Sequence of chain 2.A:
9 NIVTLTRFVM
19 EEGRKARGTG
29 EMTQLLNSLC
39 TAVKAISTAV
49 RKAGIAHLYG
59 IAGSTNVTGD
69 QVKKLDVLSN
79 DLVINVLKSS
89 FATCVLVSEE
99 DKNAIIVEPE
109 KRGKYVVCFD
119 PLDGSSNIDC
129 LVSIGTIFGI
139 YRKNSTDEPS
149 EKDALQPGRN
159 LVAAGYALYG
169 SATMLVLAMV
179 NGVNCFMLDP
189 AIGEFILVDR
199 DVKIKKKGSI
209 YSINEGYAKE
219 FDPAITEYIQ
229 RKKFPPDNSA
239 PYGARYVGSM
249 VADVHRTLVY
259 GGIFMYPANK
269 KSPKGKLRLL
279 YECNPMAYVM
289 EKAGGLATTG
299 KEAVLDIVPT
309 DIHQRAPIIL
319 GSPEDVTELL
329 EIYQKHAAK

The protein below binds the small molecule below.
Small molecule (SMILES): O=P(O)(O)OC[C@H]1O[C@@](CO)(OP(=O)(O)O)[C@@H](O)[C@@H]1O

Binding-site contacts:
Ligand atom O2P contacts residue GLY122 of chain 2.A at 3.4 Å (h-bond).
Ligand atom O3 contacts residue ASP121 of chain 2.A at 2.7 Å (salt-bridge).
Ligand atom O2P contacts residue SER123 of chain 2.A at 2.8 Å (h-bond).
Ligand atom O5P contacts residue TYR215 of chain 2.A at 2.6 Å (h-bond).
Ligand atom O3 contacts residue MET248 of chain 2.A at 2.9 Å (h-bond).
Ligand atom O6P contacts residue TYR244 of chain 2.A at 2.7 Å (h-bond).
Ligand atom O6P contacts residue ASN212 of chain 2.A at 2.9 Å (h-bond).
Ligand atom O6P contacts residue ARG243 of chain 2.B at 3.3 Å (salt-bridge).
Ligand atom O1P contacts residue LYS274 of chain 2.A at 2.8 Å (salt-bridge).
Ligand atom P1 contacts residue SER123 of chain 2.A at 3.5 Å.
Ligand atom O4P contacts residue ARG243 of chain 2.B at 2.7 Å (salt-bridge).
Ligand atom O6 contacts residue TYR264 of chain 2.A at 3.4 Å.
Ligand atom O5P contacts residue TYR264 of chain 2.A at 2.6 Å (h-bond).
Ligand atom C6 contacts residue LYS274 of chain 2.A at 3.7 Å.
Ligand atom C1 contacts residue GLU280 of chain 2.A at 3.2 Å.
Ligand atom O3 contacts residue GLY122 of chain 2.A at 3.6 Å (h-bond).
Ligand atom O1 contacts residue ASP121 of chain 2.A at 2.8 Å (salt-bridge).
Ligand atom C6 contacts residue GLY246 of chain 2.A at 3.6 Å.
Ligand atom O3P contacts residue SER124 of chain 2.A at 2.9 Å (h-bond).
Ligand atom O3 contacts residue SER247 of chain 2.A at 3.6 Å.
Ligand atom C4 contacts residue GLY246 of chain 2.A at 3.3 Å.
Ligand atom O1 contacts residue ARG276 of chain 2.A at 3.5 Å (salt-bridge).
Ligand atom O3P contacts residue SER123 of chain 2.A at 3.2 Å (h-bond).
Ligand atom O6P contacts residue TYR264 of chain 2.A at 3.8 Å.
Ligand atom P2 contacts residue ARG243 of chain 2.B at 3.8 Å.
Ligand atom C3 contacts residue MET248 of chain 2.A at 3.6 Å (hydrophobic).
Ligand atom C6 contacts residue TYR244 of chain 2.A at 3.7 Å (hydrophobic).
Ligand atom C4 contacts residue MET248 of chain 2.A at 3.5 Å (hydrophobic).
Ligand atom O5 contacts residue LYS274 of chain 2.A at 3.1 Å (salt-bridge).
Ligand atom C1 contacts residue ARG276 of chain 2.A at 3.6 Å.
Ligand atom O1 contacts residue GLU280 of chain 2.A at 2.9 Å (salt-bridge).
Ligand atom C1 contacts residue MG1 of chain 2.E at 3.3 Å.
Ligand atom O5 contacts residue LEU275 of chain 2.A at 3.7 Å.
Ligand atom P2 contacts residue ASN212 of chain 2.A at 3.7 Å.
Ligand atom O1 contacts residue MG1 of chain 2.E at 2.1 Å.
Ligand atom O3P contacts residue GLY122 of chain 2.A at 3.8 Å.
Ligand atom O6 contacts residue LYS274 of chain 2.A at 2.9 Å (salt-bridge).
Ligand atom C3 contacts residue ASP121 of chain 2.A at 3.5 Å.
Ligand atom P2 contacts residue TYR264 of chain 2.A at 3.8 Å.
Ligand atom O4 contacts residue MET248 of chain 2.A at 3.2 Å (h-bond).

Sequence of chain 2.B:
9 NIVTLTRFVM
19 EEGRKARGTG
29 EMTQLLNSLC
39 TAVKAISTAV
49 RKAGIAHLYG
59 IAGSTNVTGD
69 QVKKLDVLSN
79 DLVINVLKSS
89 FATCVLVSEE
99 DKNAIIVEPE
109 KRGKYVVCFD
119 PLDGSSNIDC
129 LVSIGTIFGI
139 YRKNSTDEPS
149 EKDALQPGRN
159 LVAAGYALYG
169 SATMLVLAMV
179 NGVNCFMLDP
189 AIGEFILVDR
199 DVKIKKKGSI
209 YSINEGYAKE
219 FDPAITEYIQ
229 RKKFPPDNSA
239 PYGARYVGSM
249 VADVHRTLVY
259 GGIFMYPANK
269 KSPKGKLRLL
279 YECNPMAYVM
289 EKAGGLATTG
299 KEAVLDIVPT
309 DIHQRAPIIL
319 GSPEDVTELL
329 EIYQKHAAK